This small molecule binds to this protein.
Small molecule (SMILES): CC(=O)N[C@@H]1[C@@H](O)[C@H](O)[C@@H](CO)O[C@H]1O

Sequence of chain 1.D:
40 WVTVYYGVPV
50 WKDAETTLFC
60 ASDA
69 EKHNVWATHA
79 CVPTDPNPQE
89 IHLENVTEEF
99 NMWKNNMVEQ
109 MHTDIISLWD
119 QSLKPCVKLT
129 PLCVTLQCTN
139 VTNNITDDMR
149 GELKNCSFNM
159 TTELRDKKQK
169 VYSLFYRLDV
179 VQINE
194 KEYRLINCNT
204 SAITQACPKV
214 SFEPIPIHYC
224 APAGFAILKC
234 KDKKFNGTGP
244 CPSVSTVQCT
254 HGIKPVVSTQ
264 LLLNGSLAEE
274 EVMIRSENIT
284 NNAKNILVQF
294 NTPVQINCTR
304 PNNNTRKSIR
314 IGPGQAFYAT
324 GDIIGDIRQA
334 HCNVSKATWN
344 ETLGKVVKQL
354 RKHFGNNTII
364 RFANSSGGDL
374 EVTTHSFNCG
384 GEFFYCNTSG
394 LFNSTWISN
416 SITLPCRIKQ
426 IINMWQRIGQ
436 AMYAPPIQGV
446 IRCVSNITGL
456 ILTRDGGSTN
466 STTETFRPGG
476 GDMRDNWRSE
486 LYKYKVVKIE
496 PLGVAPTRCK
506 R

Binding-site contacts:
Ligand atom C2 contacts residue HIS334 of chain 1.D at 3.9 Å.
Ligand atom C1 contacts residue ASN336 of chain 1.D at 1.5 Å.
Ligand atom C3 contacts residue ASN336 of chain 1.D at 3.7 Å.
Ligand atom C8 contacts residue CYS301 of chain 1.D at 4.4 Å (hydrophobic).
Ligand atom C7 contacts residue ASN300 of chain 1.D at 4.3 Å.
Ligand atom O7 contacts residue ARG447 of chain 1.D at 4.3 Å.
Ligand atom N2 contacts residue ASN336 of chain 1.D at 2.8 Å (h-bond).
Ligand atom C4 contacts residue ASN336 of chain 1.D at 4.2 Å.
Ligand atom C8 contacts residue ASN300 of chain 1.D at 3.3 Å.
Ligand atom O7 contacts residue ASN300 of chain 1.D at 4.5 Å.
Ligand atom C1 contacts residue THR418 of chain 1.D at 4.3 Å.
Ligand atom C8 contacts residue HIS334 of chain 1.D at 3.9 Å.
Ligand atom C7 contacts residue ASN336 of chain 1.D at 3.2 Å.
Ligand atom C8 contacts residue THR302 of chain 1.D at 3.7 Å.
Ligand atom C2 contacts residue ASN336 of chain 1.D at 2.4 Å.
Ligand atom O7 contacts residue ASN336 of chain 1.D at 3.3 Å (h-bond).
Ligand atom C1 contacts residue HIS334 of chain 1.D at 4.3 Å.
Ligand atom O3 contacts residue HIS334 of chain 1.D at 4.2 Å.
Ligand atom C7 contacts residue HIS334 of chain 1.D at 3.9 Å.
Ligand atom O5 contacts residue ASN336 of chain 1.D at 2.4 Å (h-bond).
Ligand atom C5 contacts residue ASN336 of chain 1.D at 3.7 Å.
Ligand atom C8 contacts residue ARG447 of chain 1.D at 4.2 Å.
Ligand atom C8 contacts residue ASN336 of chain 1.D at 4.2 Å.
Ligand atom N2 contacts residue HIS334 of chain 1.D at 3.0 Å (h-bond).
Ligand atom O5 contacts residue THR418 of chain 1.D at 4.3 Å.
Ligand atom C3 contacts residue HIS334 of chain 1.D at 3.8 Å.